Binding-site contacts:
Ligand atom C2 contacts residue ASN282 of chain 1.C at 3.7 Å.
Ligand atom C5 contacts residue ASN282 of chain 1.C at 4.3 Å.
Ligand atom N2 contacts residue ASN282 of chain 1.C at 3.5 Å (h-bond).
Ligand atom O5 contacts residue ASN282 of chain 1.C at 4.2 Å.
Ligand atom C1 contacts residue ASN282 of chain 1.C at 3.2 Å.
Ligand atom C3 contacts residue ASN282 of chain 1.C at 3.9 Å.
Ligand atom C7 contacts residue ASN282 of chain 1.C at 4.3 Å.

Sequence of chain 1.C:
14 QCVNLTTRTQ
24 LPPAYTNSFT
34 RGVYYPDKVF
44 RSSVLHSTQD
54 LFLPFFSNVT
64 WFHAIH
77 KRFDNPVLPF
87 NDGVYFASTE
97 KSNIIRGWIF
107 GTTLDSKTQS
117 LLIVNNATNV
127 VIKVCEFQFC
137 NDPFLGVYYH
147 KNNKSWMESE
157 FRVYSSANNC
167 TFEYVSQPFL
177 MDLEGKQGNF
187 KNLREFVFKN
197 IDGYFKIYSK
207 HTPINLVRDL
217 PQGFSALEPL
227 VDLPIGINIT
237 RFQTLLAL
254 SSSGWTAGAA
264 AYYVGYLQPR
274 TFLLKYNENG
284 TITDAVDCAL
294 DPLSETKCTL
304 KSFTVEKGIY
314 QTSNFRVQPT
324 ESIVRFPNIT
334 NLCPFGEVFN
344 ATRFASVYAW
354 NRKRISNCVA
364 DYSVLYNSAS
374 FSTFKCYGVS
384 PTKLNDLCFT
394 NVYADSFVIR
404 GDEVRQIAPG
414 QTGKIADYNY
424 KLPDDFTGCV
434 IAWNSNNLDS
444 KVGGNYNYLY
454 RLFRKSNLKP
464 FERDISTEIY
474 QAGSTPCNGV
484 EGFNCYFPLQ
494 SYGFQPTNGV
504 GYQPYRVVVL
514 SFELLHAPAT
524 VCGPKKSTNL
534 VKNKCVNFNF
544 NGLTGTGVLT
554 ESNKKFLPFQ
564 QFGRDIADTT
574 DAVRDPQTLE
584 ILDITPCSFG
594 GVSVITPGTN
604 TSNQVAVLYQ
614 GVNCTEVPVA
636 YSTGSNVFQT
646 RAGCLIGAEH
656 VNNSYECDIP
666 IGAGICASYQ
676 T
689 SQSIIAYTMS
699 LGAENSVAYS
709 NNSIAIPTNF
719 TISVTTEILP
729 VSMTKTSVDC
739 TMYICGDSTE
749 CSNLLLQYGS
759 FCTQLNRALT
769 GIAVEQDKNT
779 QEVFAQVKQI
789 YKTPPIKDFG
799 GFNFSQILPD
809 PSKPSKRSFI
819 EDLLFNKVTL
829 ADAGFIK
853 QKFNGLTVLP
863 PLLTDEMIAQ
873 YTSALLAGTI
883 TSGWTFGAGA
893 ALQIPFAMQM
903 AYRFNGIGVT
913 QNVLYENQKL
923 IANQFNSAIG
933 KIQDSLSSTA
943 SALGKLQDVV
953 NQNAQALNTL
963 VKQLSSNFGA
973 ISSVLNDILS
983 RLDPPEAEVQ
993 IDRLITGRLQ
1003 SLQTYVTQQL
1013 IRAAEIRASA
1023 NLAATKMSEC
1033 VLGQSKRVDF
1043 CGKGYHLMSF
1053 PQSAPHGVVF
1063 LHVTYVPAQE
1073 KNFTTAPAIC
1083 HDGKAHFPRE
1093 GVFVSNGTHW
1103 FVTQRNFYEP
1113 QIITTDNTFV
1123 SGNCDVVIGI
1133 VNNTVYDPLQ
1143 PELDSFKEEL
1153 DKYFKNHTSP

The protein below binds the small molecule below.
Small molecule (SMILES): CC(=O)N[C@@H]1[C@@H](O)[C@H](O)[C@@H](CO)O[C@H]1O